Sequence of chain 2.A:
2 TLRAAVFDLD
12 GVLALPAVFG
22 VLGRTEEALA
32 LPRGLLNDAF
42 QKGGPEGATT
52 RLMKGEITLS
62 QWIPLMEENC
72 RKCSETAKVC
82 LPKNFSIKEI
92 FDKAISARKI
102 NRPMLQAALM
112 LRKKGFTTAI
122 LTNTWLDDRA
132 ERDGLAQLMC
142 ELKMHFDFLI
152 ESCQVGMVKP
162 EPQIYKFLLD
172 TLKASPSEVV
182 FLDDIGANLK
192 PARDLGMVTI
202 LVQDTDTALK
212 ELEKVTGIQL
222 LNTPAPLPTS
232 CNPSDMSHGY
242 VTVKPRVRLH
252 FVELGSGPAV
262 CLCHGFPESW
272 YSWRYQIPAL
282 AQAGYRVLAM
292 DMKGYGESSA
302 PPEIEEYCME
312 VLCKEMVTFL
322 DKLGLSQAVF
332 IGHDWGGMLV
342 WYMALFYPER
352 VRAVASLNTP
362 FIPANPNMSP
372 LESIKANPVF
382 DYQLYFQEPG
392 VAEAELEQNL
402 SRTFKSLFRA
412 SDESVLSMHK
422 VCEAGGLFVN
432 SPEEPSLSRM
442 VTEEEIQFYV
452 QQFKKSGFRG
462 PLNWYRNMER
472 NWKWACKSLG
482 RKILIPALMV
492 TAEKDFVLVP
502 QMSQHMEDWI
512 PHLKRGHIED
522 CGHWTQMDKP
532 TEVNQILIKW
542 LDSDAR

Binding-site contacts:
Ligand atom C11 contacts residue TYR466 of chain 2.A at 3.5 Å (hydrophobic).
Ligand atom C1 contacts residue TYR466 of chain 2.A at 3.2 Å (hydrophobic).
Ligand atom N3 contacts residue TYR466 of chain 2.A at 3.5 Å (h-bond).
Ligand atom O7 contacts residue TYR466 of chain 2.A at 2.6 Å (h-bond).
Ligand atom C16 contacts residue TYR466 of chain 2.A at 3.9 Å (hydrophobic).
Ligand atom C12 contacts residue TYR383 of chain 2.A at 3.5 Å (hydrophobic).
Ligand atom C9 contacts residue HIS524 of chain 2.A at 3.8 Å.
Ligand atom C11 contacts residue HIS524 of chain 2.A at 4.0 Å.
Ligand atom C14 contacts residue THR360 of chain 2.A at 3.9 Å.
Ligand atom N2 contacts residue TRP525 of chain 2.A at 3.8 Å.
Ligand atom C17 contacts residue MET419 of chain 2.A at 3.9 Å (hydrophobic).
Ligand atom C5 contacts residue TYR383 of chain 2.A at 4.0 Å (hydrophobic).
Ligand atom C8 contacts residue TYR466 of chain 2.A at 4.0 Å (hydrophobic).
Ligand atom N2 contacts residue HIS524 of chain 2.A at 3.8 Å.
Ligand atom C17 contacts residue LEU428 of chain 2.A at 4.1 Å (hydrophobic).
Ligand atom O7 contacts residue GLN384 of chain 2.A at 4.0 Å.
Ligand atom C8 contacts residue TYR383 of chain 2.A at 3.5 Å (hydrophobic).
Ligand atom N2 contacts residue PHE267 of chain 2.A at 3.0 Å (h-bond).
Ligand atom C11 contacts residue ASP335 of chain 2.A at 3.4 Å.
Ligand atom C15 contacts residue GLN384 of chain 2.A at 3.3 Å.
Ligand atom N3 contacts residue HIS524 of chain 2.A at 4.1 Å.
Ligand atom C9 contacts residue TYR466 of chain 2.A at 3.7 Å (hydrophobic).
Ligand atom O6 contacts residue LEU499 of chain 2.A at 3.9 Å.
Ligand atom C4 contacts residue PHE267 of chain 2.A at 4.1 Å (hydrophobic).
Ligand atom C18 contacts residue LEU408 of chain 2.A at 3.6 Å (hydrophobic).
Ligand atom C1 contacts residue TYR383 of chain 2.A at 3.2 Å (hydrophobic).
Ligand atom C18 contacts residue LEU428 of chain 2.A at 3.9 Å (hydrophobic).
Ligand atom C14 contacts residue ASP335 of chain 2.A at 3.9 Å.
Ligand atom C17 contacts residue TYR383 of chain 2.A at 4.0 Å (hydrophobic).
Ligand atom C9 contacts residue ASP335 of chain 2.A at 2.9 Å.
Ligand atom C11 contacts residue PHE267 of chain 2.A at 3.0 Å (hydrophobic).
Ligand atom C12 contacts residue MET419 of chain 2.A at 4.1 Å (hydrophobic).
Ligand atom O6 contacts residue ASP335 of chain 2.A at 3.4 Å (salt-bridge).
Ligand atom C13 contacts residue PHE267 of chain 2.A at 4.0 Å (hydrophobic).
Ligand atom O7 contacts residue TYR383 of chain 2.A at 2.4 Å (h-bond).
Ligand atom C16 contacts residue TRP336 of chain 2.A at 3.3 Å (hydrophobic).
Ligand atom N3 contacts residue ASP335 of chain 2.A at 2.3 Å (salt-bridge).
Ligand atom C13 contacts residue LEU408 of chain 2.A at 3.8 Å (hydrophobic).
Ligand atom O6 contacts residue TYR383 of chain 2.A at 3.9 Å.
Ligand atom C1 contacts residue ASP335 of chain 2.A at 3.3 Å.

The protein below binds the small molecule below.
Small molecule (SMILES): CC(C)(C)OC(=O)N[C@H]1CNc2ccccc2C1